Binding-site contacts:
Ligand atom C4 contacts residue ASP63 of chain 4.A at 4.4 Å.
Ligand atom C2 contacts residue ASP63 of chain 4.A at 3.9 Å.
Ligand atom C8 contacts residue ASP63 of chain 4.A at 4.2 Å.
Ligand atom C8 contacts residue THR417 of chain 4.A at 4.1 Å.
Ligand atom O4 contacts residue ASP63 of chain 4.A at 4.3 Å.
Ligand atom C8 contacts residue ASN422 of chain 4.A at 4.2 Å.
Ligand atom O3 contacts residue SER107 of chain 4.A at 4.1 Å.
Ligand atom C1 contacts residue GLU425 of chain 4.A at 4.3 Å.
Ligand atom N2 contacts residue ASP63 of chain 4.A at 3.2 Å (salt-bridge).
Ligand atom C1 contacts residue ASN422 of chain 4.A at 1.4 Å.
Ligand atom C3 contacts residue ASP63 of chain 4.A at 3.8 Å.
Ligand atom C8 contacts residue GLY60 of chain 4.A at 4.5 Å.
Ligand atom O7 contacts residue THR424 of chain 4.A at 3.6 Å.
Ligand atom O7 contacts residue ASN422 of chain 4.A at 3.5 Å (h-bond).
Ligand atom C1 contacts residue ASP63 of chain 4.A at 3.7 Å.
Ligand atom O7 contacts residue THR417 of chain 4.A at 3.4 Å.
Ligand atom N2 contacts residue ASN422 of chain 4.A at 2.9 Å (h-bond).
Ligand atom C2 contacts residue ASN422 of chain 4.A at 2.4 Å.
Ligand atom C3 contacts residue ASN422 of chain 4.A at 3.8 Å.
Ligand atom O5 contacts residue ASP63 of chain 4.A at 4.4 Å.
Ligand atom C5 contacts residue ASP63 of chain 4.A at 4.2 Å.
Ligand atom C1 contacts residue THR424 of chain 4.A at 4.4 Å.
Ligand atom O6 contacts residue GLU425 of chain 4.A at 3.7 Å.
Ligand atom C5 contacts residue GLU425 of chain 4.A at 4.4 Å.
Ligand atom C6 contacts residue GLU425 of chain 4.A at 4.4 Å.
Ligand atom C7 contacts residue THR417 of chain 4.A at 4.4 Å.
Ligand atom C5 contacts residue ASN422 of chain 4.A at 3.7 Å.
Ligand atom O5 contacts residue ASN422 of chain 4.A at 2.4 Å (h-bond).
Ligand atom C7 contacts residue ASN422 of chain 4.A at 3.2 Å.
Ligand atom C4 contacts residue ASN422 of chain 4.A at 4.3 Å.
Ligand atom C7 contacts residue THR424 of chain 4.A at 4.0 Å.
Ligand atom O5 contacts residue THR424 of chain 4.A at 4.4 Å.
Ligand atom C8 contacts residue THR424 of chain 4.A at 4.0 Å.
Ligand atom C5 contacts residue THR424 of chain 4.A at 4.1 Å.
Ligand atom C7 contacts residue ASP63 of chain 4.A at 4.2 Å.
Ligand atom O6 contacts residue THR424 of chain 4.A at 3.8 Å.
Ligand atom O7 contacts residue SER107 of chain 4.A at 3.7 Å.
Ligand atom O5 contacts residue GLU425 of chain 4.A at 3.6 Å.

The protein below binds the small molecule below.
Small molecule (SMILES): CC(=O)N[C@H]1[C@H](O[C@H]2[C@H](O)[C@@H](NC(C)=O)CO[C@@H]2CO)O[C@H](CO)[C@@H](O)[C@@H]1O

Sequence of chain 4.A:
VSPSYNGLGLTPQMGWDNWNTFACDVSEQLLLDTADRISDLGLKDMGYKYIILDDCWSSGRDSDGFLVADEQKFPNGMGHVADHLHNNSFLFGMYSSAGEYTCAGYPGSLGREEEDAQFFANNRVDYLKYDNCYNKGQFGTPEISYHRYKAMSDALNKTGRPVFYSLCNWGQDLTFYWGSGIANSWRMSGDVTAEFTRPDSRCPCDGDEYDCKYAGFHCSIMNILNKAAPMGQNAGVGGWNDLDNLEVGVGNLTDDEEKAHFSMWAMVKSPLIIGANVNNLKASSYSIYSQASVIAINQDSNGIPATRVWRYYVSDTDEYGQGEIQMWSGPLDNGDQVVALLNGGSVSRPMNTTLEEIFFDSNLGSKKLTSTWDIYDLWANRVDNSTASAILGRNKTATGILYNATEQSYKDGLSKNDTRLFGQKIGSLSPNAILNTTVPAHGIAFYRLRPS